A protein and the small-molecule ligand that binds it are described below.
Small molecule (SMILES): O=C(CCl)Nc1ccc(/N=N/c2ccc(S(=O)(=O)O)cc2)cc1S(=O)(=O)O

Binding-site contacts:
Ligand atom C3 contacts residue ASN11 of chain 1.A at 3.6 Å.
Ligand atom O2 contacts residue PRO7 of chain 1.A at 4.1 Å.
Ligand atom C8 contacts residue GLU8 of chain 1.A at 4.1 Å.
Ligand atom C4 contacts residue ASN13 of chain 1.A at 4.2 Å.
Ligand atom C10 contacts residue GLU8 of chain 1.A at 3.3 Å.
Ligand atom N1 contacts residue GLU8 of chain 1.A at 3.5 Å (salt-bridge).
Ligand atom CL contacts residue PRO12 of chain 1.A at 4.0 Å.
Ligand atom C4 contacts residue ASN11 of chain 1.A at 3.0 Å.
Ligand atom C3 contacts residue PRO12 of chain 1.A at 4.1 Å (hydrophobic).
Ligand atom C5 contacts residue ASN11 of chain 1.A at 4.1 Å.
Ligand atom O2 contacts residue GLU8 of chain 1.A at 4.5 Å.
Ligand atom O3 contacts residue GLU8 of chain 1.A at 3.0 Å (salt-bridge).
Ligand atom C6 contacts residue GLU8 of chain 1.A at 3.6 Å.
Ligand atom C11 contacts residue GLU8 of chain 1.A at 3.0 Å.
Ligand atom S contacts residue PRO7 of chain 1.A at 4.3 Å.
Ligand atom C7 contacts residue GLU8 of chain 1.A at 4.2 Å.
Ligand atom C3 contacts residue ASN13 of chain 1.A at 4.1 Å.
Ligand atom C contacts residue PRO12 of chain 1.A at 4.4 Å (hydrophobic).
Ligand atom S contacts residue GLU8 of chain 1.A at 4.0 Å.
Ligand atom O3 contacts residue ARG72 of chain 1.A at 4.1 Å.
Ligand atom O2 contacts residue PRO6 of chain 1.A at 4.2 Å.
Ligand atom O contacts residue PRO12 of chain 1.A at 3.8 Å.
Ligand atom N2 contacts residue GLU8 of chain 1.A at 3.9 Å.
Ligand atom O3 contacts residue PRO7 of chain 1.A at 3.3 Å.
Ligand atom C9 contacts residue GLU8 of chain 1.A at 3.9 Å.
Ligand atom N1 contacts residue ASN11 of chain 1.A at 4.0 Å.
Ligand atom C1 contacts residue PRO12 of chain 1.A at 4.3 Å (hydrophobic).
Ligand atom C11 contacts residue ASN11 of chain 1.A at 4.4 Å.
Ligand atom C4 contacts residue PRO12 of chain 1.A at 4.4 Å (hydrophobic).

Sequence of chain 1.A:
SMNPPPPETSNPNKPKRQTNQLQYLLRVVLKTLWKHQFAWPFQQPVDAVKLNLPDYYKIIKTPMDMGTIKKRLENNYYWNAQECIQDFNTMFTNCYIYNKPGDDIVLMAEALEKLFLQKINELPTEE